This small molecule binds to this protein.
Small molecule (SMILES): CC(=O)N[C@H]1[C@H](O[C@H]2[C@H](O)[C@@H](NC(C)=O)CO[C@@H]2CO)O[C@H](CO)[C@@H](O)[C@@H]1O

Binding-site contacts:
Ligand atom O7 contacts residue GLY150 of chain 46.A at 3.4 Å (h-bond).
Ligand atom C2 contacts residue ASN154 of chain 46.A at 4.0 Å.
Ligand atom O5 contacts residue THR156 of chain 46.A at 4.2 Å.
Ligand atom C7 contacts residue GLY150 of chain 46.A at 4.3 Å.
Ligand atom N2 contacts residue ASN154 of chain 46.A at 3.8 Å.
Ligand atom C7 contacts residue ASN154 of chain 46.A at 3.5 Å.
Ligand atom C5 contacts residue THR156 of chain 46.A at 4.3 Å.
Ligand atom C1 contacts residue THR156 of chain 46.A at 3.4 Å.
Ligand atom O5 contacts residue ASN154 of chain 46.A at 4.0 Å.
Ligand atom C1 contacts residue MET151 of chain 46.A at 4.4 Å (hydrophobic).
Ligand atom N2 contacts residue THR156 of chain 46.A at 3.8 Å.
Ligand atom C2 contacts residue THR156 of chain 46.A at 3.9 Å.
Ligand atom C1 contacts residue ASN154 of chain 46.A at 3.0 Å.
Ligand atom C3 contacts residue THR156 of chain 46.A at 4.0 Å.
Ligand atom O7 contacts residue ASN154 of chain 46.A at 3.3 Å (h-bond).
Ligand atom C8 contacts residue ASN154 of chain 46.A at 3.9 Å.

Sequence of chain 46.A:
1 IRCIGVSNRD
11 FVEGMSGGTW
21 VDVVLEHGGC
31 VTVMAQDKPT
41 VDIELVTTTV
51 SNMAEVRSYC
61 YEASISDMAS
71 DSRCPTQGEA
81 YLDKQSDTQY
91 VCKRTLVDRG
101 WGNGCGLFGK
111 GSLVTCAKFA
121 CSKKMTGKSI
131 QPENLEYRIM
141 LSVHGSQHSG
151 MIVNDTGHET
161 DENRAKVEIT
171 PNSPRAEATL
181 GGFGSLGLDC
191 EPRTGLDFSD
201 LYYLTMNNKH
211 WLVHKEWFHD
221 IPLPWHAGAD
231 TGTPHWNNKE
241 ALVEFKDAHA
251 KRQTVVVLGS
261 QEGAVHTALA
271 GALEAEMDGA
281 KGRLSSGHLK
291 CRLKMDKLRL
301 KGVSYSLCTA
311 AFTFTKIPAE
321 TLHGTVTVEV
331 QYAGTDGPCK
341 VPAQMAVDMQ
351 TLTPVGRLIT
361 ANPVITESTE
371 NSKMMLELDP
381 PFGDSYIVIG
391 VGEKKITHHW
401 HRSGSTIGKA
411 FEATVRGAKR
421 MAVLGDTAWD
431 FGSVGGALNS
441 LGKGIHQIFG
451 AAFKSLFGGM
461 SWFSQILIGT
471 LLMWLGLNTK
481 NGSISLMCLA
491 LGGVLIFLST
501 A